Binding-site contacts:
Ligand atom O42 contacts residue GLN225 of chain 1.A at 3.8 Å.
Ligand atom N14 contacts residue TYR91 of chain 1.A at 3.2 Å (h-bond).
Ligand atom O42 contacts residue ILE187 of chain 1.A at 4.1 Å.
Ligand atom N11 contacts residue PHE285 of chain 1.A at 3.7 Å.
Ligand atom C4 contacts residue PHE285 of chain 1.A at 3.7 Å (hydrophobic).
Ligand atom S17 contacts residue FE21 of chain 1.D at 3.1 Å.
Ligand atom O19 contacts residue LEU321 of chain 1.A at 4.1 Å.
Ligand atom S17 contacts residue PHE285 of chain 1.A at 3.8 Å.
Ligand atom C30 contacts residue ILE187 of chain 1.A at 3.6 Å (hydrophobic).
Ligand atom C16 contacts residue FE21 of chain 1.D at 3.7 Å.
Ligand atom C2 contacts residue SER183 of chain 1.A at 4.0 Å.
Ligand atom O43 contacts residue VAL272 of chain 1.A at 3.9 Å.
Ligand atom O43 contacts residue TYR189 of chain 1.A at 2.4 Å (h-bond).
Ligand atom C31 contacts residue ILE187 of chain 1.A at 3.8 Å (hydrophobic).
Ligand atom N14 contacts residue CYS104 of chain 1.A at 3.8 Å.
Ligand atom C16 contacts residue HIS214 of chain 1.A at 3.8 Å.
Ligand atom O20 contacts residue ARG87 of chain 1.A at 2.9 Å (salt-bridge).
Ligand atom O32 contacts residue HIS270 of chain 1.A at 3.4 Å.
Ligand atom C31 contacts residue SER281 of chain 1.A at 3.7 Å.
Ligand atom C30 contacts residue SER281 of chain 1.A at 4.1 Å.
Ligand atom C33 contacts residue VAL272 of chain 1.A at 3.9 Å (hydrophobic).
Ligand atom O18 contacts residue ILE187 of chain 1.A at 3.8 Å.
Ligand atom O43 contacts residue ILE187 of chain 1.A at 4.1 Å.
Ligand atom O42 contacts residue TYR189 of chain 1.A at 3.4 Å (h-bond).
Ligand atom C1 contacts residue SER183 of chain 1.A at 3.6 Å.
Ligand atom O32 contacts residue FE21 of chain 1.D at 2.4 Å.
Ligand atom O19 contacts residue ARG87 of chain 1.A at 2.9 Å (salt-bridge).
Ligand atom C33 contacts residue LEU231 of chain 1.A at 4.1 Å (hydrophobic).
Ligand atom O42 contacts residue SER281 of chain 1.A at 2.8 Å (h-bond).
Ligand atom O20 contacts residue SER183 of chain 1.A at 2.7 Å (h-bond).
Ligand atom O43 contacts residue PHE211 of chain 1.A at 4.0 Å.
Ligand atom C32 contacts residue FE21 of chain 1.D at 4.0 Å.
Ligand atom C7 contacts residue PHE285 of chain 1.A at 3.9 Å (hydrophobic).
Ligand atom O32 contacts residue HIS214 of chain 1.A at 3.2 Å (h-bond).
Ligand atom O42 contacts residue VAL272 of chain 1.A at 4.1 Å.
Ligand atom S17 contacts residue ASP216 of chain 1.A at 4.1 Å.
Ligand atom C33 contacts residue FE21 of chain 1.D at 3.5 Å.
Ligand atom C1 contacts residue ARG87 of chain 1.A at 3.6 Å.
Ligand atom C31 contacts residue VAL272 of chain 1.A at 4.0 Å (hydrophobic).
Ligand atom C31 contacts residue TYR189 of chain 1.A at 3.3 Å (hydrophobic).

Sequence of chain 1.A:
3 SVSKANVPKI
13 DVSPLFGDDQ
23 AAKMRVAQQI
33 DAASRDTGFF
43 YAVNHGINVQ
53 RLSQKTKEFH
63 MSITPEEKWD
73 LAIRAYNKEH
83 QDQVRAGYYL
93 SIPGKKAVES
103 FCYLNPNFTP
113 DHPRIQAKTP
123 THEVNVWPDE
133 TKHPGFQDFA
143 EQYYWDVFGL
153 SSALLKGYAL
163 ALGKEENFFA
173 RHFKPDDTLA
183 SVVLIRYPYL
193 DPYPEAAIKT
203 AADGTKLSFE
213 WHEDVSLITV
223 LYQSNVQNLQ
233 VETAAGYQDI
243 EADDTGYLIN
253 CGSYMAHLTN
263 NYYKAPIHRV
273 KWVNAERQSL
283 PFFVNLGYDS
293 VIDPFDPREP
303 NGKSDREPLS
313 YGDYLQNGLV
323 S

This protein binds this small molecule.
Small molecule (SMILES): N[C@@H](CCCC(=O)N[C@@H]1C(=O)N2[C@@H]1S[C@H](CO)[C@@H]2C(=O)O)C(=O)O